Binding-site contacts:
Ligand atom O1B contacts residue ASP749 of chain 1.C at 2.5 Å (salt-bridge).
Ligand atom PB contacts residue LYS592 of chain 1.C at 3.9 Å.
Ligand atom O3B contacts residue CA1 of chain 1.W at 3.3 Å.
Ligand atom N6 contacts residue GLN593 of chain 1.C at 2.8 Å (h-bond).
Ligand atom O3G contacts residue ARG588 of chain 1.C at 3.5 Å (salt-bridge).
Ligand atom O4' contacts residue GLU544 of chain 1.C at 3.6 Å (salt-bridge).
Ligand atom C2 contacts residue TYR600 of chain 1.C at 3.4 Å (hydrophobic).
Ligand atom O1G contacts residue CA1 of chain 1.W at 2.0 Å.
Ligand atom C2' contacts residue GLU544 of chain 1.C at 3.3 Å.
Ligand atom PA contacts residue LYS592 of chain 1.C at 3.9 Å.
Ligand atom N3 contacts residue TYR600 of chain 1.C at 3.5 Å.
Ligand atom PG contacts residue LYS592 of chain 1.C at 3.2 Å.
Ligand atom O1B contacts residue TYR540 of chain 1.C at 3.4 Å (h-bond).
Ligand atom N3 contacts residue TYR596 of chain 1.C at 4.0 Å.
Ligand atom O2B contacts residue GLN542 of chain 1.C at 3.3 Å.
Ligand atom O3G contacts residue ASP539 of chain 1.C at 4.0 Å.
Ligand atom N3 contacts residue GLN683 of chain 1.C at 3.7 Å.
Ligand atom O1G contacts residue ASP749 of chain 1.C at 3.4 Å (salt-bridge).
Ligand atom C4' contacts residue GLU544 of chain 1.C at 3.8 Å.
Ligand atom PB contacts residue CA1 of chain 1.W at 3.0 Å.
Ligand atom O1A contacts residue CA1 of chain 1.W at 3.1 Å.
Ligand atom O1B contacts residue CA1 of chain 1.W at 1.8 Å.
Ligand atom C3' contacts residue GLU544 of chain 1.C at 3.5 Å.
Ligand atom O1G contacts residue ASP539 of chain 1.C at 2.3 Å (salt-bridge).
Ligand atom C5' contacts residue ASP749 of chain 1.C at 3.7 Å.
Ligand atom O2G contacts residue LYS592 of chain 1.C at 2.2 Å (salt-bridge).
Ligand atom C2 contacts residue TYR596 of chain 1.C at 3.9 Å (hydrophobic).
Ligand atom O1A contacts residue ASP749 of chain 1.C at 3.0 Å (salt-bridge).
Ligand atom O1G contacts residue TYR540 of chain 1.C at 3.5 Å (h-bond).
Ligand atom O3G contacts residue LYS592 of chain 1.C at 3.7 Å.
Ligand atom O3G contacts residue LYS784 of chain 1.C at 3.9 Å.
Ligand atom C2' contacts residue TYR596 of chain 1.C at 3.3 Å (hydrophobic).
Ligand atom O3A contacts residue LYS592 of chain 1.C at 3.0 Å.
Ligand atom O2A contacts residue LYS592 of chain 1.C at 3.6 Å.
Ligand atom C3' contacts residue TYR596 of chain 1.C at 3.8 Å (hydrophobic).
Ligand atom PG contacts residue CA1 of chain 1.W at 3.2 Å.
Ligand atom O3B contacts residue LYS592 of chain 1.C at 3.2 Å (salt-bridge).
Ligand atom O2B contacts residue TYR596 of chain 1.C at 2.9 Å (h-bond).
Ligand atom C1' contacts residue GLU544 of chain 1.C at 3.5 Å.
Ligand atom PG contacts residue ASP539 of chain 1.C at 3.6 Å.

The protein below binds the small molecule below.
Small molecule (SMILES): Nc1ncnc2c1ncn2[C@H]1CC[C@@H](CO[P](=O)(O)O[P](=O)(O)OP(=O)(O)O)O1

Sequence of chain 1.C:
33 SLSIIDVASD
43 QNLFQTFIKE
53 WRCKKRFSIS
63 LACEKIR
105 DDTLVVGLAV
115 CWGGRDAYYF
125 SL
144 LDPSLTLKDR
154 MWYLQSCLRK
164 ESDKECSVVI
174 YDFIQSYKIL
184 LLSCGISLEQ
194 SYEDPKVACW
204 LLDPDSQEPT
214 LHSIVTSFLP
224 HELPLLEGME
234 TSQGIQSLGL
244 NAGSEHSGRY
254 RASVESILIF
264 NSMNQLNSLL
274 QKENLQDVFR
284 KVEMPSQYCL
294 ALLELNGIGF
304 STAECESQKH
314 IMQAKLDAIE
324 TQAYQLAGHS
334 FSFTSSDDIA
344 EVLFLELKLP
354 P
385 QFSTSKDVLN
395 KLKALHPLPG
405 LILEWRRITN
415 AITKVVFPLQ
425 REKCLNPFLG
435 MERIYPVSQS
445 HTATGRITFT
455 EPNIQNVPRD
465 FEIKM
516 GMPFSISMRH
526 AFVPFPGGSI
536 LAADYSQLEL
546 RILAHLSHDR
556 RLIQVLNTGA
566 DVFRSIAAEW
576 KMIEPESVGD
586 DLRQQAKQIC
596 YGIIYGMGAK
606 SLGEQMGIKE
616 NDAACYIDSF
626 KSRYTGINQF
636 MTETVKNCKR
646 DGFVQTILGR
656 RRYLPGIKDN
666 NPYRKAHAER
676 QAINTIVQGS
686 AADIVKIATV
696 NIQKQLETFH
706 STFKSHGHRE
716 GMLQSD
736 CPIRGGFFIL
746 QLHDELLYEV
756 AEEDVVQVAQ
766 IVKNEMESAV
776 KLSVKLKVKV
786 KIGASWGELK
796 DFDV